Binding-site contacts:
Ligand atom CA contacts residue TYR160 of chain 1.A at 3.4 Å (hydrophobic).
Ligand atom N contacts residue TYR157 of chain 1.A at 3.0 Å (h-bond).
Ligand atom ND2 contacts residue PHE75 of chain 1.A at 3.4 Å.
Ligand atom CA contacts residue TYR8 of chain 1.A at 3.3 Å (hydrophobic).
Ligand atom N contacts residue SER78 of chain 1.A at 3.3 Å (h-bond).
Ligand atom CD1 contacts residue TYR156 of chain 1.A at 3.3 Å (hydrophobic).
Ligand atom C contacts residue TYR8 of chain 1.A at 3.3 Å (hydrophobic).
Ligand atom O contacts residue THR144 of chain 1.A at 2.8 Å (h-bond).
Ligand atom N contacts residue ARG67 of chain 1.A at 3.4 Å (salt-bridge).
Ligand atom O contacts residue TYR157 of chain 1.A at 3.5 Å.
Ligand atom O contacts residue SER74 of chain 1.A at 3.2 Å (h-bond).
Ligand atom OD1 contacts residue SER74 of chain 1.A at 2.8 Å (h-bond).
Ligand atom ND2 contacts residue SER74 of chain 1.A at 2.8 Å (h-bond).
Ligand atom O contacts residue TRP148 of chain 1.A at 3.2 Å.
Ligand atom O contacts residue ARG67 of chain 1.A at 3.0 Å (salt-bridge).
Ligand atom CG2 contacts residue TRP98 of chain 1.A at 3.4 Å (hydrophobic).
Ligand atom OD1 contacts residue PHE75 of chain 1.A at 3.5 Å.
Ligand atom N contacts residue TYR172 of chain 1.A at 2.7 Å (h-bond).
Ligand atom CA contacts residue TYR100 of chain 1.A at 3.4 Å (hydrophobic).
Ligand atom N contacts residue TYR156 of chain 1.A at 3.4 Å (h-bond).
Ligand atom CA contacts residue ASN71 of chain 1.A at 3.5 Å.
Ligand atom O contacts residue TYR160 of chain 1.A at 2.6 Å (h-bond).
Ligand atom N contacts residue TYR8 of chain 1.A at 3.4 Å (h-bond).
Ligand atom CB contacts residue TRP98 of chain 1.A at 3.5 Å (hydrophobic).
Ligand atom O contacts residue TYR160 of chain 1.A at 3.4 Å.
Ligand atom CA contacts residue TYR172 of chain 1.A at 3.5 Å (hydrophobic).
Ligand atom O contacts residue TYR85 of chain 1.A at 3.1 Å (h-bond).
Ligand atom CA contacts residue ARG67 of chain 1.A at 3.4 Å.
Ligand atom O contacts residue TYR156 of chain 1.A at 3.5 Å.
Ligand atom N contacts residue ASN71 of chain 1.A at 2.8 Å (h-bond).
Ligand atom CG contacts residue PHE75 of chain 1.A at 3.3 Å (hydrophobic).
Ligand atom N contacts residue TYR100 of chain 1.A at 3.1 Å (h-bond).
Ligand atom N contacts residue TRP168 of chain 1.A at 3.5 Å.
Ligand atom N contacts residue GLU64 of chain 1.A at 3.4 Å (salt-bridge).
Ligand atom CB contacts residue TYR156 of chain 1.A at 3.1 Å (hydrophobic).
Ligand atom O contacts residue TRP148 of chain 1.A at 2.8 Å (h-bond).
Ligand atom OD1 contacts residue TYR117 of chain 1.A at 2.5 Å (h-bond).
Ligand atom CG2 contacts residue TYR157 of chain 1.A at 3.4 Å (hydrophobic).
Ligand atom OD1 contacts residue TYR157 of chain 1.A at 3.5 Å (h-bond).
Ligand atom O contacts residue ASN71 of chain 1.A at 2.9 Å (h-bond).

A protein and the small-molecule ligand that binds it are described below.
Small molecule (SMILES): CC[C@H](C)[C@H](NC(=O)CNC(=O)[C@@H](N)C(C)C)C(=O)N[C@H](C(=O)N[C@@H](CC(N)=O)C(=O)N[C@H](C(=O)N[C@@H](CC(=O)O)C(=O)N[C@H](C=O)CC(C)C)C(C)C)[C@@H](C)O

Sequence of chain 1.A:
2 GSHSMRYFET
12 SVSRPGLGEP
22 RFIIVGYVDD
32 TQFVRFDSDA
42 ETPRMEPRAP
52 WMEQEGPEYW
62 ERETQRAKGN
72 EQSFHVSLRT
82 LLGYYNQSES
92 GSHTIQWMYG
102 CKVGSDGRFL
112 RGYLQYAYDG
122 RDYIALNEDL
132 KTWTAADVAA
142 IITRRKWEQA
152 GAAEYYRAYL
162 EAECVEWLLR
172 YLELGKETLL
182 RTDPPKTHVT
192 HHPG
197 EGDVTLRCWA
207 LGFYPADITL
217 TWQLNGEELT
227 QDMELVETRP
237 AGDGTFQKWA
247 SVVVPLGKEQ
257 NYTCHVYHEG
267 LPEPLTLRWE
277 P